Sequence of chain 12.E:
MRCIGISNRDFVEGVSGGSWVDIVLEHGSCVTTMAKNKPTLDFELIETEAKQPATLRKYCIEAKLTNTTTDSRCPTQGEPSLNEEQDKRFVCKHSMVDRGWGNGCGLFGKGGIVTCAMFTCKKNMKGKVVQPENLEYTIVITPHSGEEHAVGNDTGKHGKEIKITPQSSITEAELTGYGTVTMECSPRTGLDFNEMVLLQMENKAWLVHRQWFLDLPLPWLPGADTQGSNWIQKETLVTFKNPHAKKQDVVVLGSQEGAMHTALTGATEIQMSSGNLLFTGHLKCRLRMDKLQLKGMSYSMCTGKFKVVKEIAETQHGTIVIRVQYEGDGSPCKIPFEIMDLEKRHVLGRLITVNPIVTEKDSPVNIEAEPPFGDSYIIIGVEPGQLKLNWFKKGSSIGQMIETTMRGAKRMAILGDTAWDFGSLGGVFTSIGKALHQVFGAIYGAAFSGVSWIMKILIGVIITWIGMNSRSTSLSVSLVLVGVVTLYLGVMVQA

Binding-site contacts:
Ligand atom C1 contacts residue ASN153 of chain 12.C at 1.4 Å.
Ligand atom C8 contacts residue TRP101 of chain 12.E at 4.4 Å (hydrophobic).
Ligand atom C8 contacts residue ASN153 of chain 12.C at 3.9 Å.
Ligand atom O7 contacts residue ASN153 of chain 12.C at 4.0 Å.
Ligand atom C7 contacts residue ASN153 of chain 12.C at 3.6 Å.
Ligand atom O3 contacts residue HIS149 of chain 12.C at 4.2 Å.
Ligand atom O6 contacts residue HIS149 of chain 12.C at 3.6 Å.
Ligand atom O7 contacts residue ASN103 of chain 12.E at 4.5 Å.
Ligand atom C3 contacts residue HIS149 of chain 12.C at 4.3 Å.
Ligand atom C5 contacts residue HIS158 of chain 12.C at 4.2 Å.
Ligand atom C6 contacts residue GLY156 of chain 12.C at 3.8 Å.
Ligand atom C5 contacts residue ASN153 of chain 12.C at 3.6 Å.
Ligand atom C1 contacts residue HIS149 of chain 12.C at 3.7 Å.
Ligand atom C5 contacts residue GLY156 of chain 12.C at 4.0 Å.
Ligand atom C1 contacts residue THR155 of chain 12.C at 3.7 Å.
Ligand atom C2 contacts residue ASN153 of chain 12.C at 2.6 Å.
Ligand atom C2 contacts residue HIS149 of chain 12.C at 3.6 Å.
Ligand atom C3 contacts residue ASN153 of chain 12.C at 3.9 Å.
Ligand atom O5 contacts residue HIS149 of chain 12.C at 3.8 Å.
Ligand atom C4 contacts residue HIS149 of chain 12.C at 3.7 Å.
Ligand atom O7 contacts residue TRP101 of chain 12.E at 3.4 Å (h-bond).
Ligand atom N2 contacts residue ASN153 of chain 12.C at 3.2 Å (h-bond).
Ligand atom O5 contacts residue HIS158 of chain 12.C at 3.2 Å.
Ligand atom C5 contacts residue HIS149 of chain 12.C at 3.6 Å.
Ligand atom C6 contacts residue HIS149 of chain 12.C at 4.1 Å.
Ligand atom O5 contacts residue GLY156 of chain 12.C at 3.9 Å.
Ligand atom O5 contacts residue ASN153 of chain 12.C at 2.2 Å (h-bond).
Ligand atom O5 contacts residue THR155 of chain 12.C at 3.8 Å.
Ligand atom C7 contacts residue GLY102 of chain 12.E at 4.0 Å.
Ligand atom O6 contacts residue HIS158 of chain 12.C at 3.4 Å.
Ligand atom C6 contacts residue HIS158 of chain 12.C at 3.9 Å.
Ligand atom C8 contacts residue HIS149 of chain 12.C at 3.5 Å.
Ligand atom C8 contacts residue ALA150 of chain 12.C at 4.5 Å (hydrophobic).
Ligand atom O7 contacts residue GLY102 of chain 12.E at 3.0 Å (h-bond).
Ligand atom C1 contacts residue HIS158 of chain 12.C at 4.1 Å.
Ligand atom C7 contacts residue TRP101 of chain 12.E at 4.3 Å (hydrophobic).
Ligand atom C4 contacts residue ASN153 of chain 12.C at 4.2 Å.

Sequence of chain 12.C:
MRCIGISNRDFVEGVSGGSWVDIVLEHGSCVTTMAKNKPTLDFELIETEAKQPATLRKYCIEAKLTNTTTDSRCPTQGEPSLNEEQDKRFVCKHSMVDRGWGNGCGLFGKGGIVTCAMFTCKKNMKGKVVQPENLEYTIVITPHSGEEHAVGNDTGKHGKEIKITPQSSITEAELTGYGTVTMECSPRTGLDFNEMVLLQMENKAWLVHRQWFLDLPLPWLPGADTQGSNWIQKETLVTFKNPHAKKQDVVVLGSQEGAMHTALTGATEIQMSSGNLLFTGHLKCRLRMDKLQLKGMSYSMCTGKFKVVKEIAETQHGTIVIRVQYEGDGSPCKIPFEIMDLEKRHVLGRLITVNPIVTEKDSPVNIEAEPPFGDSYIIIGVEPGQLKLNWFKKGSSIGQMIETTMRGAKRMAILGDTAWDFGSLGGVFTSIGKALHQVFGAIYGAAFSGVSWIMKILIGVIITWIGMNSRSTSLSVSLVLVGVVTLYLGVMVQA

A small-molecule ligand and the protein it binds are described below.
Small molecule (SMILES): CC(=O)N[C@H]1[C@H](O[C@H]2[C@H](O)[C@@H](NC(C)=O)CO[C@@H]2CO)O[C@H](CO)[C@@H](O)[C@@H]1O